Sequence of chain 1.A:
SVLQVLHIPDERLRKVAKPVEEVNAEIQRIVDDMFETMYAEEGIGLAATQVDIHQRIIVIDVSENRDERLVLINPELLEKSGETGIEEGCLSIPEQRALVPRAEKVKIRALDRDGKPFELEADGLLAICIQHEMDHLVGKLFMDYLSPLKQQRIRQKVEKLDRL

A small-molecule ligand and the protein it binds are described below.
Small molecule (SMILES): CCCC[C@H](CN(O)C=O)C(=O)N[C@H](C(=O)N(C)C)C(C)(C)C

Binding-site contacts:
Ligand atom N1 contacts residue GLY45 of chain 1.A at 3.7 Å.
Ligand atom O2 contacts residue NI1 of chain 1.D at 1.9 Å (h-bond).
Ligand atom O4 contacts residue GLU88 of chain 1.A at 3.8 Å.
Ligand atom C10 contacts residue CYS129 of chain 1.A at 3.8 Å (hydrophobic).
Ligand atom C8 contacts residue GLY89 of chain 1.A at 3.5 Å.
Ligand atom C9 contacts residue ILE44 of chain 1.A at 3.6 Å (hydrophobic).
Ligand atom C13 contacts residue ARG97 of chain 1.A at 3.8 Å.
Ligand atom C14 contacts residue GLU42 of chain 1.A at 3.8 Å.
Ligand atom O2 contacts residue LEU91 of chain 1.A at 2.8 Å (h-bond).
Ligand atom O2 contacts residue CYS90 of chain 1.A at 2.9 Å (h-bond).
Ligand atom C2 contacts residue LEU91 of chain 1.A at 3.6 Å (hydrophobic).
Ligand atom C16 contacts residue ARG97 of chain 1.A at 3.8 Å.
Ligand atom O1 contacts residue GLU133 of chain 1.A at 2.7 Å (salt-bridge).
Ligand atom O1 contacts residue HIS136 of chain 1.A at 2.7 Å (h-bond).
Ligand atom O3 contacts residue ILE44 of chain 1.A at 2.8 Å (h-bond).
Ligand atom N1 contacts residue GLN50 of chain 1.A at 3.6 Å.
Ligand atom O1 contacts residue GLN50 of chain 1.A at 2.9 Å (h-bond).
Ligand atom O1 contacts residue HIS132 of chain 1.A at 3.4 Å.
Ligand atom O2 contacts residue GLN50 of chain 1.A at 3.1 Å (h-bond).
Ligand atom O3 contacts residue GLY43 of chain 1.A at 3.0 Å.
Ligand atom O1 contacts residue NI1 of chain 1.D at 2.2 Å (h-bond).
Ligand atom C1 contacts residue HIS136 of chain 1.A at 3.9 Å.
Ligand atom C12 contacts residue ARG97 of chain 1.A at 3.7 Å.
Ligand atom C1 contacts residue GLU133 of chain 1.A at 3.2 Å.
Ligand atom C7 contacts residue GLU133 of chain 1.A at 3.5 Å.
Ligand atom C3 contacts residue GLY89 of chain 1.A at 3.5 Å.
Ligand atom C1 contacts residue NI1 of chain 1.D at 2.7 Å.
Ligand atom C15 contacts residue ILE44 of chain 1.A at 3.6 Å (hydrophobic).
Ligand atom N1 contacts residue LEU91 of chain 1.A at 3.6 Å.
Ligand atom C1 contacts residue GLN50 of chain 1.A at 3.5 Å.
Ligand atom C1 contacts residue HIS132 of chain 1.A at 3.8 Å.
Ligand atom N1 contacts residue NI1 of chain 1.D at 2.7 Å (h-bond).
Ligand atom C2 contacts residue GLY45 of chain 1.A at 3.4 Å.
Ligand atom C9 contacts residue CYS129 of chain 1.A at 3.9 Å (hydrophobic).
Ligand atom C13 contacts residue GLY89 of chain 1.A at 3.6 Å.
Ligand atom C1 contacts residue GLY45 of chain 1.A at 3.3 Å.
Ligand atom O2 contacts residue HIS136 of chain 1.A at 3.8 Å.
Ligand atom O4 contacts residue GLY89 of chain 1.A at 2.9 Å (h-bond).
Ligand atom O2 contacts residue HIS132 of chain 1.A at 3.5 Å (h-bond).
Ligand atom N2 contacts residue GLY89 of chain 1.A at 3.3 Å (h-bond).